Sequence of chain 3.B:
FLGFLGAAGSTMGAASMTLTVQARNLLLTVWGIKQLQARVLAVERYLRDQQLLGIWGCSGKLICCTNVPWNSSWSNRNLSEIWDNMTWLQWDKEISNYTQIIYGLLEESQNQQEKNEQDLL

Binding-site contacts:
Ligand atom C7 contacts residue ASN107 of chain 3.B at 3.8 Å.
Ligand atom C2 contacts residue GLU110 of chain 3.B at 4.5 Å.
Ligand atom C4 contacts residue GLU110 of chain 3.B at 4.1 Å.
Ligand atom C8 contacts residue ASN107 of chain 3.B at 4.3 Å.
Ligand atom C7 contacts residue ASN105 of chain 3.B at 4.3 Å.
Ligand atom C8 contacts residue ASN105 of chain 3.B at 3.7 Å.
Ligand atom N2 contacts residue ASN107 of chain 3.B at 2.9 Å (h-bond).
Ligand atom C5 contacts residue ASN107 of chain 3.B at 3.7 Å.
Ligand atom O5 contacts residue ASN107 of chain 3.B at 2.4 Å (h-bond).
Ligand atom O7 contacts residue ASN105 of chain 3.B at 3.8 Å.
Ligand atom O5 contacts residue GLU110 of chain 3.B at 4.4 Å.
Ligand atom C8 contacts residue ARG106 of chain 3.B at 4.5 Å.
Ligand atom C1 contacts residue ASN107 of chain 3.B at 1.4 Å.
Ligand atom C4 contacts residue ASN107 of chain 3.B at 4.2 Å.
Ligand atom C2 contacts residue ASN107 of chain 3.B at 2.5 Å.
Ligand atom C3 contacts residue ASN107 of chain 3.B at 3.8 Å.

A small-molecule ligand and the protein it binds are described below.
Small molecule (SMILES): CC(=O)N[C@@H]1[C@@H](O)[C@H](O)[C@@H](CO)O[C@H]1O